The small molecule below binds the protein below.
Small molecule (SMILES): Nc1ncnc2c1ncn2[C@@H]1O[C@H](CO)[C@@H](O)[C@H]1O

Binding-site contacts:
Ligand atom N1 contacts residue GLU325 of chain 2.B at 3.4 Å (salt-bridge).
Ligand atom O3' contacts residue ARG328 of chain 2.A at 3.2 Å.
Ligand atom O4' contacts residue GLU325 of chain 2.A at 3.5 Å.
Ligand atom O4' contacts residue GLU325 of chain 2.B at 3.5 Å.
Ligand atom O5' contacts residue LYS329 of chain 2.A at 3.0 Å.
Ligand atom O2' contacts residue ARG328 of chain 2.A at 3.2 Å.
Ligand atom C5 contacts residue ARG328 of chain 2.B at 3.2 Å.
Ligand atom C4 contacts residue GLU325 of chain 2.A at 3.3 Å.
Ligand atom O5' contacts residue GLU325 of chain 2.B at 2.6 Å (salt-bridge).
Ligand atom C8 contacts residue ARG328 of chain 2.B at 3.4 Å.
Ligand atom C2' contacts residue ARG328 of chain 2.A at 3.8 Å.
Ligand atom N7 contacts residue ARG328 of chain 2.B at 3.1 Å.
Ligand atom O2' contacts residue ARG324 of chain 2.B at 3.5 Å.
Ligand atom C4' contacts residue GLU325 of chain 2.B at 3.4 Å.
Ligand atom C2' contacts residue ARG324 of chain 2.B at 3.6 Å.
Ligand atom C3' contacts residue ARG328 of chain 2.A at 3.7 Å.
Ligand atom C8 contacts residue ARG324 of chain 2.A at 3.8 Å.
Ligand atom C3' contacts residue GLU321 of chain 2.B at 3.8 Å.
Ligand atom C5 contacts residue GLU325 of chain 2.A at 3.4 Å.
Ligand atom O3' contacts residue ARG324 of chain 2.B at 3.8 Å.
Ligand atom C6 contacts residue GLU325 of chain 2.A at 3.3 Å.
Ligand atom C1' contacts residue GLU325 of chain 2.A at 3.7 Å.
Ligand atom C5' contacts residue GLU325 of chain 2.B at 3.0 Å.
Ligand atom N6 contacts residue GLU325 of chain 2.A at 3.7 Å.
Ligand atom N6 contacts residue ARG328 of chain 2.B at 3.7 Å.
Ligand atom C4 contacts residue GLU325 of chain 2.B at 3.8 Å.
Ligand atom C8 contacts residue GLU325 of chain 2.A at 3.7 Å.
Ligand atom C2' contacts residue GLU325 of chain 2.B at 3.5 Å.
Ligand atom C2 contacts residue GLU325 of chain 2.B at 3.2 Å.
Ligand atom N3 contacts residue GLU325 of chain 2.A at 3.5 Å.
Ligand atom C2 contacts residue GLU325 of chain 2.A at 3.5 Å.
Ligand atom C3' contacts residue GLU325 of chain 2.B at 3.4 Å.
Ligand atom C4' contacts residue ARG328 of chain 2.A at 3.2 Å.
Ligand atom N1 contacts residue GLU325 of chain 2.A at 3.1 Å (salt-bridge).
Ligand atom C1' contacts residue ARG328 of chain 2.A at 3.7 Å.
Ligand atom N3 contacts residue GLU325 of chain 2.B at 3.2 Å.
Ligand atom N6 contacts residue GLU321 of chain 2.A at 3.2 Å.
Ligand atom C6 contacts residue ARG328 of chain 2.B at 3.5 Å.
Ligand atom N9 contacts residue GLU325 of chain 2.A at 3.7 Å.
Ligand atom N6 contacts residue LYS329 of chain 2.B at 3.7 Å.

Sequence of chain 2.B:
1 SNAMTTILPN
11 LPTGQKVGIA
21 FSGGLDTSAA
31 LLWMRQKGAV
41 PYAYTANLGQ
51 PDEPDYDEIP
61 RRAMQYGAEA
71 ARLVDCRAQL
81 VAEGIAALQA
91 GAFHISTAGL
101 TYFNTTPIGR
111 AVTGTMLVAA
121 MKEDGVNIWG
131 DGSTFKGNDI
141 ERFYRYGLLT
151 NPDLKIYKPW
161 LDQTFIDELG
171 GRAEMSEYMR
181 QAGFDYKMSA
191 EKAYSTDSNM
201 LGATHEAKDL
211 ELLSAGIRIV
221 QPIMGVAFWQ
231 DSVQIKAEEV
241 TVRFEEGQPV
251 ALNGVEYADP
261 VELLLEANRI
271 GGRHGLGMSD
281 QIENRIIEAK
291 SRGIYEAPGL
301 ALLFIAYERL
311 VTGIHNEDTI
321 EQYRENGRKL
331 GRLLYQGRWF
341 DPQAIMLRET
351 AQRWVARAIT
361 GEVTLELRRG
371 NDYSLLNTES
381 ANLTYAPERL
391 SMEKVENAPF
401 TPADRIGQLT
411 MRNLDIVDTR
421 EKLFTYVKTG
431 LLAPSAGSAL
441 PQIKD

Sequence of chain 2.A:
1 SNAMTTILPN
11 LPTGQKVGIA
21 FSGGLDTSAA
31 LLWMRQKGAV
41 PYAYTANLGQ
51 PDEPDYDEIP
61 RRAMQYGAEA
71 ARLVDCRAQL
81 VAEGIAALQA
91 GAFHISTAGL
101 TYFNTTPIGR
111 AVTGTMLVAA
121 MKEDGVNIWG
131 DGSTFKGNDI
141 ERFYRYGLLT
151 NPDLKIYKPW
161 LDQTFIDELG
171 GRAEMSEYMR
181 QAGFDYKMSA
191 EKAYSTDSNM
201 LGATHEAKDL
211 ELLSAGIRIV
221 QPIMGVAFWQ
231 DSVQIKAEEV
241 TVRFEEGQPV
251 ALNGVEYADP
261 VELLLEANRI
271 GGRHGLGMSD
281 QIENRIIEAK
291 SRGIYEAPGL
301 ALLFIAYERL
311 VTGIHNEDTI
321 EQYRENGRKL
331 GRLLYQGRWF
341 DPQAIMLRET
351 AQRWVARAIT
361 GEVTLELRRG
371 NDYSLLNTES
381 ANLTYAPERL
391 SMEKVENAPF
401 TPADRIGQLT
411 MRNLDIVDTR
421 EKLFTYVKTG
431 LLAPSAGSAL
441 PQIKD